A small-molecule ligand and the protein it binds are described below.
Small molecule (SMILES): CC(=O)N[C@@H]1[C@@H](O)[C@H](O)[C@@H](CO)O[C@H]1O

Binding-site contacts:
Ligand atom C5 contacts residue ASN332 of chain 1.F at 3.7 Å.
Ligand atom N2 contacts residue ASN332 of chain 1.F at 3.0 Å (h-bond).
Ligand atom C2 contacts residue ASN332 of chain 1.F at 2.5 Å.
Ligand atom C8 contacts residue GLY335 of chain 1.F at 4.5 Å.
Ligand atom O7 contacts residue ASN332 of chain 1.F at 2.8 Å (h-bond).
Ligand atom C1 contacts residue ASN332 of chain 1.F at 1.4 Å.
Ligand atom O5 contacts residue SER357 of chain 1.F at 4.4 Å.
Ligand atom O7 contacts residue NAG1 of chain 1.JA at 4.2 Å.
Ligand atom O4 contacts residue NAG2 of chain 1.JA at 3.8 Å.
Ligand atom C2 contacts residue NAG1 of chain 1.JA at 4.3 Å.
Ligand atom C3 contacts residue ASN332 of chain 1.F at 3.8 Å.
Ligand atom C4 contacts residue ASN332 of chain 1.F at 4.2 Å.
Ligand atom C7 contacts residue ASN332 of chain 1.F at 3.1 Å.
Ligand atom C8 contacts residue THR341 of chain 1.F at 3.7 Å.
Ligand atom C7 contacts residue THR341 of chain 1.F at 4.4 Å.
Ligand atom O5 contacts residue ASN332 of chain 1.F at 2.4 Å (h-bond).
Ligand atom C8 contacts residue ASN332 of chain 1.F at 4.5 Å.
Ligand atom N2 contacts residue SER333 of chain 1.F at 4.3 Å.
Ligand atom C8 contacts residue SER333 of chain 1.F at 3.9 Å.
Ligand atom C3 contacts residue NAG2 of chain 1.JA at 4.3 Å.
Ligand atom O3 contacts residue NAG2 of chain 1.JA at 3.3 Å (h-bond).
Ligand atom C4 contacts residue NAG2 of chain 1.JA at 4.1 Å.
Ligand atom C4 contacts residue NAG1 of chain 1.JA at 3.9 Å.
Ligand atom O3 contacts residue NAG1 of chain 1.JA at 4.2 Å.
Ligand atom C3 contacts residue NAG1 of chain 1.JA at 4.4 Å.
Ligand atom O6 contacts residue NAG1 of chain 1.JA at 4.2 Å.
Ligand atom O7 contacts residue THR341 of chain 1.F at 4.2 Å.
Ligand atom C7 contacts residue SER333 of chain 1.F at 4.1 Å.

Sequence of chain 1.F:
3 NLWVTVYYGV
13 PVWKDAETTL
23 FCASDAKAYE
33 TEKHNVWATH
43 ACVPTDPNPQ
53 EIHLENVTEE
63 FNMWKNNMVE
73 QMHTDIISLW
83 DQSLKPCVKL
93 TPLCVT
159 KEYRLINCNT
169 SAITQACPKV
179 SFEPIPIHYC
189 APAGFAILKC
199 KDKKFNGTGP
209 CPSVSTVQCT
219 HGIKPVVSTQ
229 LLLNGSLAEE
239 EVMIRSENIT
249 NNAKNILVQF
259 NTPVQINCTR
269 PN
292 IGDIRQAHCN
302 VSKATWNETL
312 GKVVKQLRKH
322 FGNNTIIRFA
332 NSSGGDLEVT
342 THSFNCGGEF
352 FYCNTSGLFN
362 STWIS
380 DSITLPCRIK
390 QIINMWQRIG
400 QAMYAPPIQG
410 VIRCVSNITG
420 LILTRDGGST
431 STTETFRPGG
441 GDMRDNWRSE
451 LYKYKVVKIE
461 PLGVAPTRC